A protein and the small-molecule ligand that binds it are described below.
Small molecule (SMILES): CC(=O)N[C@H]1[C@H](O[C@H]2[C@H](O)[C@@H](NC(C)=O)CO[C@@H]2CO)O[C@H](CO)[C@@H](O)[C@@H]1O

Sequence of chain 3.D:
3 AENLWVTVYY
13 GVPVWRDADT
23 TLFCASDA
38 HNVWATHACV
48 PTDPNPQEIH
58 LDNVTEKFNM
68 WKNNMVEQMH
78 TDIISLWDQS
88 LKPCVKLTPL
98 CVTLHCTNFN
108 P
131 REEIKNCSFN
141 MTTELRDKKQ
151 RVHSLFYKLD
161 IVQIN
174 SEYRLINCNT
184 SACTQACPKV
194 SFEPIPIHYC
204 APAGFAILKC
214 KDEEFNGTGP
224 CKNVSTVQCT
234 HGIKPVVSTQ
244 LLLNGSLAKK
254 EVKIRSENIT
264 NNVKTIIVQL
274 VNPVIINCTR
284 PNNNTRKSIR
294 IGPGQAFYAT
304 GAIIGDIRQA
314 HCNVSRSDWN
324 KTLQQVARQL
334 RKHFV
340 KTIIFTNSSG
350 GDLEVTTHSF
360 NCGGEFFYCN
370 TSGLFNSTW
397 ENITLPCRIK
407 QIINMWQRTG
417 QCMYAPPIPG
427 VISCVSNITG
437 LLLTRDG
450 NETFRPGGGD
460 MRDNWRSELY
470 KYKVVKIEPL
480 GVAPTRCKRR

Binding-site contacts:
Ligand atom C7 contacts residue ASN247 of chain 3.D at 3.8 Å.
Ligand atom O7 contacts residue ASN247 of chain 3.D at 3.7 Å.
Ligand atom O7 contacts residue LYS237 of chain 3.D at 4.2 Å.
Ligand atom O5 contacts residue PRO276 of chain 3.D at 3.6 Å.
Ligand atom O7 contacts residue ASN433 of chain 3.D at 2.9 Å (h-bond).
Ligand atom C3 contacts residue ASN433 of chain 3.D at 3.8 Å.
Ligand atom C7 contacts residue ASN433 of chain 3.D at 3.1 Å.
Ligand atom C4 contacts residue ASN433 of chain 3.D at 4.2 Å.
Ligand atom O5 contacts residue ASN433 of chain 3.D at 2.3 Å (h-bond).
Ligand atom C8 contacts residue ASN247 of chain 3.D at 3.3 Å.
Ligand atom C5 contacts residue ASN433 of chain 3.D at 3.7 Å.
Ligand atom C5 contacts residue PRO276 of chain 3.D at 4.4 Å (hydrophobic).
Ligand atom C1 contacts residue ASN433 of chain 3.D at 1.4 Å.
Ligand atom C8 contacts residue LYS237 of chain 3.D at 4.3 Å.
Ligand atom C2 contacts residue ASN433 of chain 3.D at 2.5 Å.
Ligand atom O6 contacts residue LEU250 of chain 3.D at 4.2 Å.
Ligand atom O6 contacts residue PRO276 of chain 3.D at 3.7 Å.
Ligand atom C6 contacts residue PRO276 of chain 3.D at 3.9 Å (hydrophobic).
Ligand atom N2 contacts residue ASN433 of chain 3.D at 2.9 Å (h-bond).
Ligand atom C8 contacts residue NAG1 of chain 3.J at 3.6 Å.
Ligand atom C8 contacts residue ASN433 of chain 3.D at 4.3 Å.